Sequence of chain 1.Q:
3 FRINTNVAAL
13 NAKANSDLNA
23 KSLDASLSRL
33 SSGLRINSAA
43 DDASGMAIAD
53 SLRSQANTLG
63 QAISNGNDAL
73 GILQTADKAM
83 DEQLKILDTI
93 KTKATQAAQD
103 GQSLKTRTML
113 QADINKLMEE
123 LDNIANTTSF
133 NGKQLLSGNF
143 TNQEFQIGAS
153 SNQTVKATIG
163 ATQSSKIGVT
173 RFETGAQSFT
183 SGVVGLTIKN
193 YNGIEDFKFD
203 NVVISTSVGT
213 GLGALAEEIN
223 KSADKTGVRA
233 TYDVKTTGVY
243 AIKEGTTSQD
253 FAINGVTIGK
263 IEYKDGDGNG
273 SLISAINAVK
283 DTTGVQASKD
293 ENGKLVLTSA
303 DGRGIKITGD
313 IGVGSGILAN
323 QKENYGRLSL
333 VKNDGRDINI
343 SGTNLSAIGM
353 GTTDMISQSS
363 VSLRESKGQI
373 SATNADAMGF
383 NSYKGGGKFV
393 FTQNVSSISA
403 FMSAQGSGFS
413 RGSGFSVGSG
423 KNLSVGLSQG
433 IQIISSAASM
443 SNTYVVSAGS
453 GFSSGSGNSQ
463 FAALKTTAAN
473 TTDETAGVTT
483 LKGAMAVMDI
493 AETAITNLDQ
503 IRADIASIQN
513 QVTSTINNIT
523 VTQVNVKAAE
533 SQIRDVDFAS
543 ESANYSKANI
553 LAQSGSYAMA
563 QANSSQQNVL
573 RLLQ

A small-molecule ligand and the protein it binds are described below.
Small molecule (SMILES): C[C@H](O)[C@H](N)[C@@H]1O[C@](O)(C(=O)O)C[C@H](O)[C@@H]1N

Binding-site contacts:
Ligand atom O1A contacts residue SER449 of chain 1.Q at 3.2 Å (h-bond).
Ligand atom C3 contacts residue SER452 of chain 1.Q at 4.2 Å.
Ligand atom C6 contacts residue SER449 of chain 1.Q at 3.5 Å.
Ligand atom C4 contacts residue GLY451 of chain 1.Q at 3.6 Å.
Ligand atom O4 contacts residue GLY451 of chain 1.Q at 3.7 Å.
Ligand atom O1B contacts residue VAL447 of chain 1.Q at 3.4 Å.
Ligand atom O1B contacts residue VAL448 of chain 1.Q at 4.0 Å.
Ligand atom C3 contacts residue SER449 of chain 1.Q at 1.6 Å.
Ligand atom C5 contacts residue SER449 of chain 1.Q at 3.6 Å.
Ligand atom O1B contacts residue SER449 of chain 1.Q at 2.5 Å (h-bond).
Ligand atom C4 contacts residue SER452 of chain 1.Q at 3.7 Å.
Ligand atom O4 contacts residue SER452 of chain 1.Q at 3.3 Å (h-bond).
Ligand atom C3 contacts residue GLY451 of chain 1.Q at 4.5 Å.
Ligand atom O4 contacts residue SER449 of chain 1.Q at 3.7 Å.
Ligand atom C4 contacts residue SER449 of chain 1.Q at 2.6 Å.
Ligand atom O6 contacts residue SER449 of chain 1.Q at 2.9 Å (h-bond).
Ligand atom C2 contacts residue SER449 of chain 1.Q at 1.4 Å.
Ligand atom C3 contacts residue VAL447 of chain 1.Q at 4.4 Å (hydrophobic).
Ligand atom N5 contacts residue SER449 of chain 1.Q at 4.4 Å.
Ligand atom C5 contacts residue GLY451 of chain 1.Q at 4.4 Å.
Ligand atom C1 contacts residue SER449 of chain 1.Q at 2.2 Å.